A small-molecule ligand and the protein it binds are described below.
Small molecule (SMILES): CC(=O)N[C@@H]1[C@@H](O)[C@H](O[C@@H]2O[C@H](CO[C@]3(C(=O)O)C[C@H](O)[C@@H](NC(C)=O)[C@H]([C@H](O)[C@H](O)CO)O3)[C@H](O)[C@H](O)[C@H]2O)[C@@H](CO)O[C@H]1O

Sequence of chain 1.A:
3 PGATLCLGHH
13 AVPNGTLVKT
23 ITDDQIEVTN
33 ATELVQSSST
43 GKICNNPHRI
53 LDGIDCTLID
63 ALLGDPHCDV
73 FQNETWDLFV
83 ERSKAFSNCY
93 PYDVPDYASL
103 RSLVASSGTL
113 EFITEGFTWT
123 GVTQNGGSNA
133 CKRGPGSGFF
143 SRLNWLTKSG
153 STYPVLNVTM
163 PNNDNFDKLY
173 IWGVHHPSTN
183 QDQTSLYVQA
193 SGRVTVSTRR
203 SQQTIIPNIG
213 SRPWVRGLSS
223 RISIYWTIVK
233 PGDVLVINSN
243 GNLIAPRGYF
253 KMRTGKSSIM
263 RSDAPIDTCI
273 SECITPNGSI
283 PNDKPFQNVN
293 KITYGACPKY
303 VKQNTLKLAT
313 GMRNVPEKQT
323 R

Binding-site contacts:
Ligand atom O4 contacts residue GLY129 of chain 1.A at 3.7 Å.
Ligand atom C9 contacts residue HIS177 of chain 1.A at 3.4 Å.
Ligand atom O1A contacts residue SER130 of chain 1.A at 2.7 Å (h-bond).
Ligand atom O8 contacts residue LEU220 of chain 1.A at 3.6 Å.
Ligand atom C9 contacts residue TYR92 of chain 1.A at 3.2 Å (hydrophobic).
Ligand atom C7 contacts residue TRP147 of chain 1.A at 3.8 Å (hydrophobic).
Ligand atom O8 contacts residue TYR92 of chain 1.A at 2.8 Å (h-bond).
Ligand atom C5 contacts residue GLY129 of chain 1.A at 3.8 Å.
Ligand atom C8 contacts residue TRP147 of chain 1.A at 4.0 Å (hydrophobic).
Ligand atom N5 contacts residue TRP147 of chain 1.A at 4.1 Å.
Ligand atom C10 contacts residue LEU188 of chain 1.A at 4.0 Å (hydrophobic).
Ligand atom O8 contacts residue TRP147 of chain 1.A at 3.8 Å.
Ligand atom O10 contacts residue LEU188 of chain 1.A at 3.1 Å.
Ligand atom C8 contacts residue ASP184 of chain 1.A at 4.0 Å.
Ligand atom O9 contacts residue TYR92 of chain 1.A at 3.1 Å (h-bond).
Ligand atom C1 contacts residue SER130 of chain 1.A at 3.3 Å.
Ligand atom C1 contacts residue ASN131 of chain 1.A at 3.7 Å.
Ligand atom C10 contacts residue GLY129 of chain 1.A at 4.1 Å.
Ligand atom O8 contacts residue SER222 of chain 1.A at 4.1 Å.
Ligand atom C11 contacts residue GLY129 of chain 1.A at 4.1 Å.
Ligand atom O4 contacts residue LEU220 of chain 1.A at 3.7 Å.
Ligand atom C11 contacts residue GLY128 of chain 1.A at 4.2 Å.
Ligand atom C4 contacts residue GLY129 of chain 1.A at 3.4 Å.
Ligand atom O1A contacts residue ASN131 of chain 1.A at 4.1 Å.
Ligand atom C9 contacts residue SER222 of chain 1.A at 4.2 Å.
Ligand atom O1A contacts residue LEU220 of chain 1.A at 3.7 Å.
Ligand atom O9 contacts residue HIS177 of chain 1.A at 3.2 Å (h-bond).
Ligand atom O9 contacts residue SER222 of chain 1.A at 3.1 Å (h-bond).
Ligand atom O1B contacts residue ASN131 of chain 1.A at 2.7 Å (h-bond).
Ligand atom C9 contacts residue ASP184 of chain 1.A at 3.6 Å.
Ligand atom O4 contacts residue GLY219 of chain 1.A at 3.4 Å (h-bond).
Ligand atom C11 contacts residue THR149 of chain 1.A at 4.1 Å.
Ligand atom O7 contacts residue LEU188 of chain 1.A at 3.9 Å.
Ligand atom C8 contacts residue TYR92 of chain 1.A at 3.6 Å (hydrophobic).
Ligand atom C4 contacts residue GLY219 of chain 1.A at 4.0 Å.
Ligand atom C9 contacts residue LEU188 of chain 1.A at 3.8 Å (hydrophobic).
Ligand atom O1B contacts residue SER130 of chain 1.A at 3.2 Å (h-bond).
Ligand atom N5 contacts residue GLY129 of chain 1.A at 3.1 Å (h-bond).
Ligand atom O9 contacts residue ASP184 of chain 1.A at 3.2 Å (salt-bridge).
Ligand atom C9 contacts residue TRP147 of chain 1.A at 3.9 Å (hydrophobic).